A protein and the small-molecule ligand that binds it are described below.
Small molecule (SMILES): COc1ccc(CCc2c3nc[nH]c3cc3c(=O)[nH]c(N)nc23)cc1

Sequence of chain 2.B:
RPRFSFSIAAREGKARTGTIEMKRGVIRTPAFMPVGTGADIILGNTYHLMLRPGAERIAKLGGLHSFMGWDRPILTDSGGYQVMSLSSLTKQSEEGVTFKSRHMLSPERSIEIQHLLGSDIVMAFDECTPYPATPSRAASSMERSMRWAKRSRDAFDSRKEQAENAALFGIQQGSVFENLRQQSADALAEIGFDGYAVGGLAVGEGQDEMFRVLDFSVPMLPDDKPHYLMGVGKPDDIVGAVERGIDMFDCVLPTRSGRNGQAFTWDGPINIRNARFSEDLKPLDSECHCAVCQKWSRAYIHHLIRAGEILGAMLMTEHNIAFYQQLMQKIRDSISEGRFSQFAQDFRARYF

Binding-site contacts:
Ligand atom N11 contacts residue LEU230 of chain 2.B at 2.8 Å (h-bond).
Ligand atom C1 contacts residue TYR105 of chain 2.B at 3.6 Å (hydrophobic).
Ligand atom C14 contacts residue TYR105 of chain 2.B at 3.5 Å (hydrophobic).
Ligand atom N10 contacts residue MET259 of chain 2.B at 3.4 Å.
Ligand atom C12 contacts residue TYR105 of chain 2.B at 3.6 Å (hydrophobic).
Ligand atom C9 contacts residue MET259 of chain 2.B at 3.5 Å (hydrophobic).
Ligand atom C17 contacts residue TYR257 of chain 2.B at 3.4 Å (hydrophobic).
Ligand atom N8 contacts residue ASP155 of chain 2.B at 2.9 Å (salt-bridge).
Ligand atom N13 contacts residue TYR105 of chain 2.B at 3.6 Å.
Ligand atom N25 contacts residue ASP101 of chain 2.B at 2.6 Å (salt-bridge).
Ligand atom C16 contacts residue ASP279 of chain 2.B at 3.7 Å.
Ligand atom N13 contacts residue GLY260 of chain 2.B at 3.4 Å.
Ligand atom C7 contacts residue ASP155 of chain 2.B at 3.6 Å.
Ligand atom N11 contacts residue ALA231 of chain 2.B at 3.4 Å (h-bond).
Ligand atom C5 contacts residue TYR105 of chain 2.B at 3.6 Å (hydrophobic).
Ligand atom C15 contacts residue ASP101 of chain 2.B at 3.5 Å.
Ligand atom O24 contacts residue GLY229 of chain 2.B at 3.0 Å (h-bond).
Ligand atom C1 contacts residue LEU230 of chain 2.B at 3.6 Å (hydrophobic).
Ligand atom N8 contacts residue MET259 of chain 2.B at 3.6 Å.
Ligand atom N25 contacts residue SER102 of chain 2.B at 3.6 Å.
Ligand atom C14 contacts residue ASP101 of chain 2.B at 3.2 Å.
Ligand atom O24 contacts residue ASP155 of chain 2.B at 3.6 Å (salt-bridge).
Ligand atom N10 contacts residue ASP101 of chain 2.B at 2.8 Å (salt-bridge).
Ligand atom O22 contacts residue GLY68 of chain 2.B at 3.1 Å (h-bond).
Ligand atom C16 contacts residue ASP101 of chain 2.B at 3.6 Å.
Ligand atom N10 contacts residue TYR105 of chain 2.B at 3.5 Å.
Ligand atom C23 contacts residue GLY68 of chain 2.B at 3.5 Å.
Ligand atom O24 contacts residue CYS157 of chain 2.B at 3.4 Å (h-bond).
Ligand atom C2 contacts residue CYS157 of chain 2.B at 3.6 Å (hydrophobic).
Ligand atom C4 contacts residue TYR105 of chain 2.B at 3.6 Å (hydrophobic).
Ligand atom C12 contacts residue ALA231 of chain 2.B at 3.5 Å (hydrophobic).
Ligand atom N25 contacts residue ILE200 of chain 2.B at 3.6 Å.
Ligand atom O24 contacts residue GLY228 of chain 2.B at 3.3 Å.
Ligand atom N25 contacts residue ASP155 of chain 2.B at 3.0 Å (salt-bridge).
Ligand atom O22 contacts residue LEU67 of chain 2.B at 3.4 Å.
Ligand atom C6 contacts residue TYR105 of chain 2.B at 3.6 Å (hydrophobic).
Ligand atom C9 contacts residue ASP101 of chain 2.B at 3.4 Å.
Ligand atom C12 contacts residue GLY260 of chain 2.B at 3.4 Å.
Ligand atom N25 contacts residue MET259 of chain 2.B at 3.6 Å.
Ligand atom O24 contacts residue GLN202 of chain 2.B at 3.1 Å (h-bond).